Sequence of chain 2.B:
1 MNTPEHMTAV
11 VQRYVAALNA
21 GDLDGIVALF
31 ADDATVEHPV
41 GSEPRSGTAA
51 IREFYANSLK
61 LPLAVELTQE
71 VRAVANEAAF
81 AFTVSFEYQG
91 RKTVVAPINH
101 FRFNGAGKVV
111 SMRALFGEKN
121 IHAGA

The protein below binds the small molecule below.
Small molecule (SMILES): C[C@]12CCc3c(ccc4cc(O)ccc34)[C@@H]1CCC2=O

Binding-site contacts:
Ligand atom C11 contacts residue VAL84 of chain 2.B at 3.9 Å (hydrophobic).
Ligand atom C6 contacts residue VAL95 of chain 2.B at 3.6 Å (hydrophobic).
Ligand atom C5 contacts residue VAL95 of chain 2.B at 3.8 Å (hydrophobic).
Ligand atom C5 contacts residue HIS38 of chain 2.B at 3.8 Å.
Ligand atom C19 contacts residue HIS38 of chain 2.B at 3.6 Å.
Ligand atom O1 contacts residue ARG91 of chain 1.C at 3.3 Å.
Ligand atom C25 contacts residue LEU18 of chain 2.B at 3.7 Å (hydrophobic).
Ligand atom C25 contacts residue TYR14 of chain 2.B at 3.5 Å (hydrophobic).
Ligand atom C10 contacts residue GLN89 of chain 1.C at 3.3 Å.
Ligand atom C27 contacts residue HIS38 of chain 2.B at 3.1 Å.
Ligand atom C25 contacts residue TYR55 of chain 2.B at 3.9 Å (hydrophobic).
Ligand atom C18 contacts residue PRO97 of chain 2.B at 4.0 Å (hydrophobic).
Ligand atom C27 contacts residue GLN89 of chain 1.C at 3.9 Å.
Ligand atom C18 contacts residue PHE82 of chain 2.B at 3.7 Å (hydrophobic).
Ligand atom O26 contacts residue TYR14 of chain 2.B at 2.8 Å (h-bond).
Ligand atom C27 contacts residue PHE54 of chain 2.B at 3.7 Å (hydrophobic).
Ligand atom C12 contacts residue VAL84 of chain 2.B at 4.0 Å (hydrophobic).
Ligand atom O26 contacts residue PHE82 of chain 2.B at 4.0 Å.
Ligand atom C2 contacts residue GLN89 of chain 1.C at 3.5 Å.
Ligand atom C1 contacts residue GLN89 of chain 1.C at 3.9 Å.
Ligand atom C13 contacts residue HIS38 of chain 2.B at 3.7 Å.
Ligand atom C10 contacts residue TYR88 of chain 1.C at 3.6 Å (hydrophobic).
Ligand atom C3 contacts residue PHE86 of chain 2.B at 3.9 Å (hydrophobic).
Ligand atom C11 contacts residue GLN89 of chain 1.C at 3.5 Å.
Ligand atom C4 contacts residue HIS38 of chain 2.B at 3.8 Å.
Ligand atom C26 contacts residue TYR14 of chain 2.B at 3.4 Å (hydrophobic).
Ligand atom C24 contacts residue SER58 of chain 2.B at 4.0 Å.
Ligand atom C12 contacts residue GLN89 of chain 1.C at 3.8 Å.
Ligand atom C5 contacts residue PHE116 of chain 2.B at 3.3 Å (hydrophobic).
Ligand atom C19 contacts residue PRO97 of chain 2.B at 3.9 Å (hydrophobic).
Ligand atom O1 contacts residue PHE86 of chain 2.B at 4.0 Å.
Ligand atom C10 contacts residue PHE86 of chain 2.B at 3.9 Å (hydrophobic).
Ligand atom C2 contacts residue TYR88 of chain 1.C at 3.8 Å (hydrophobic).
Ligand atom C2 contacts residue PHE86 of chain 2.B at 3.5 Å (hydrophobic).
Ligand atom C1 contacts residue VAL95 of chain 2.B at 3.8 Å (hydrophobic).
Ligand atom C6 contacts residue PHE116 of chain 2.B at 3.4 Å (hydrophobic).
Ligand atom O26 contacts residue ASN99 of chain 2.B at 3.0 Å (h-bond).
Ligand atom O26 contacts residue MET112 of chain 2.B at 3.7 Å.
Ligand atom C13 contacts residue VAL84 of chain 2.B at 3.9 Å (hydrophobic).
Ligand atom C3 contacts residue GLN89 of chain 1.C at 3.4 Å.

Sequence of chain 1.C:
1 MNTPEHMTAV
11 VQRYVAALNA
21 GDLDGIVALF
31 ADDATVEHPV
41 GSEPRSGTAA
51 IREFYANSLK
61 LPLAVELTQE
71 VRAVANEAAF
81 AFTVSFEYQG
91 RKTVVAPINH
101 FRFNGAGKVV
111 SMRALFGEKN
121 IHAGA